Binding-site contacts:
Ligand atom O5 contacts residue ASN38 of chain 3.A at 2.4 Å (h-bond).
Ligand atom C8 contacts residue LYS37 of chain 3.A at 4.5 Å.
Ligand atom C5 contacts residue ASN38 of chain 3.A at 3.7 Å.
Ligand atom C1 contacts residue ASN38 of chain 3.A at 1.4 Å.
Ligand atom C7 contacts residue ASN38 of chain 3.A at 3.4 Å.
Ligand atom C2 contacts residue ASN38 of chain 3.A at 2.5 Å.
Ligand atom O5 contacts residue GLN30 of chain 3.A at 4.3 Å.
Ligand atom O7 contacts residue LYS37 of chain 3.A at 4.5 Å.
Ligand atom N2 contacts residue ASN38 of chain 3.A at 2.9 Å (h-bond).
Ligand atom O7 contacts residue ASN38 of chain 3.A at 3.6 Å (h-bond).
Ligand atom C3 contacts residue ASN38 of chain 3.A at 3.8 Å.
Ligand atom C4 contacts residue ASN38 of chain 3.A at 4.3 Å.

Sequence of chain 3.A:
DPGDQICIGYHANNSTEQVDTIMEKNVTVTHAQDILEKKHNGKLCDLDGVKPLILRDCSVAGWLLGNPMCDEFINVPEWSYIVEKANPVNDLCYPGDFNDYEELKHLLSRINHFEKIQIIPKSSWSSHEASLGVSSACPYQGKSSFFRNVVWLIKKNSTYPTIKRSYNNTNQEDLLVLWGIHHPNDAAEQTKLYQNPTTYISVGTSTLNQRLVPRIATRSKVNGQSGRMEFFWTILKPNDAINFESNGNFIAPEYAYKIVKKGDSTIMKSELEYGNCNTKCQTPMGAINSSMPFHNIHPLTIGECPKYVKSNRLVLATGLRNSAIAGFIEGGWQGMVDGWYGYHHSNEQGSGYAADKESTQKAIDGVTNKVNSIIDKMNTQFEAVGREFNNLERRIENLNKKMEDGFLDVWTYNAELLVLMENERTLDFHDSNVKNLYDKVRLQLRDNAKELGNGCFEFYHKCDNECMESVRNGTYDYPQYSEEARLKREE

This small molecule binds to this protein.
Small molecule (SMILES): CC(=O)N[C@@H]1[C@@H](O)[C@H](O)[C@@H](CO)O[C@H]1O